A small-molecule ligand and the protein it binds are described below.
Small molecule (SMILES): CC(=O)N[C@@H]1[C@@H](O)[C@H](O)[C@@H](CO)O[C@H]1O

Binding-site contacts:
Ligand atom C5 contacts residue GLU155 of chain 1.A at 4.5 Å.
Ligand atom O5 contacts residue GLU154 of chain 1.A at 4.1 Å.
Ligand atom C6 contacts residue LYS218 of chain 1.A at 4.4 Å.
Ligand atom C2 contacts residue ASN175 of chain 1.A at 2.4 Å.
Ligand atom O7 contacts residue ASN175 of chain 1.A at 3.4 Å (h-bond).
Ligand atom O7 contacts residue GLU154 of chain 1.A at 3.6 Å (salt-bridge).
Ligand atom C5 contacts residue ASN175 of chain 1.A at 3.6 Å.
Ligand atom C5 contacts residue GLN214 of chain 1.A at 4.5 Å.
Ligand atom C1 contacts residue ILE156 of chain 1.A at 4.0 Å (hydrophobic).
Ligand atom C7 contacts residue ASN175 of chain 1.A at 3.4 Å.
Ligand atom C3 contacts residue GLN214 of chain 1.A at 4.2 Å.
Ligand atom C1 contacts residue GLN214 of chain 1.A at 4.2 Å.
Ligand atom N2 contacts residue ASN175 of chain 1.A at 2.9 Å (h-bond).
Ligand atom O6 contacts residue ILE156 of chain 1.A at 3.3 Å (h-bond).
Ligand atom C8 contacts residue ASN175 of chain 1.A at 4.4 Å.
Ligand atom C3 contacts residue ASN175 of chain 1.A at 3.8 Å.
Ligand atom O5 contacts residue ILE156 of chain 1.A at 3.3 Å (h-bond).
Ligand atom C6 contacts residue ILE156 of chain 1.A at 4.1 Å (hydrophobic).
Ligand atom C1 contacts residue GLU155 of chain 1.A at 4.2 Å.
Ligand atom O6 contacts residue GLU155 of chain 1.A at 3.6 Å (salt-bridge).
Ligand atom O6 contacts residue LYS218 of chain 1.A at 3.4 Å.
Ligand atom C1 contacts residue ASN175 of chain 1.A at 1.4 Å.
Ligand atom C5 contacts residue ILE156 of chain 1.A at 4.3 Å (hydrophobic).
Ligand atom O5 contacts residue GLU155 of chain 1.A at 3.4 Å.
Ligand atom C1 contacts residue GLU154 of chain 1.A at 3.9 Å.
Ligand atom O5 contacts residue ASN175 of chain 1.A at 2.3 Å (h-bond).
Ligand atom C6 contacts residue GLU155 of chain 1.A at 3.3 Å.
Ligand atom C7 contacts residue GLU154 of chain 1.A at 4.4 Å.
Ligand atom C2 contacts residue GLU154 of chain 1.A at 4.2 Å.
Ligand atom C4 contacts residue ASN175 of chain 1.A at 4.2 Å.

Sequence of chain 1.A:
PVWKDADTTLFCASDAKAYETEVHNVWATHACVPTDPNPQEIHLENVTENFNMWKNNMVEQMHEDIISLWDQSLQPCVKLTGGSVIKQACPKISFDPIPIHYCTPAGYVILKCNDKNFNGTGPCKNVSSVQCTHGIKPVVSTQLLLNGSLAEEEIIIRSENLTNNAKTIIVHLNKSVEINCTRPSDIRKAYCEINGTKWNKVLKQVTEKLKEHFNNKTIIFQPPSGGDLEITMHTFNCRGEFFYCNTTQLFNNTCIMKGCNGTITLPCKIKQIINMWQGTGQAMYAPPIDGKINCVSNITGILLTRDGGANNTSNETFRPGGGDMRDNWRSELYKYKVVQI